Sequence of chain 2.B:
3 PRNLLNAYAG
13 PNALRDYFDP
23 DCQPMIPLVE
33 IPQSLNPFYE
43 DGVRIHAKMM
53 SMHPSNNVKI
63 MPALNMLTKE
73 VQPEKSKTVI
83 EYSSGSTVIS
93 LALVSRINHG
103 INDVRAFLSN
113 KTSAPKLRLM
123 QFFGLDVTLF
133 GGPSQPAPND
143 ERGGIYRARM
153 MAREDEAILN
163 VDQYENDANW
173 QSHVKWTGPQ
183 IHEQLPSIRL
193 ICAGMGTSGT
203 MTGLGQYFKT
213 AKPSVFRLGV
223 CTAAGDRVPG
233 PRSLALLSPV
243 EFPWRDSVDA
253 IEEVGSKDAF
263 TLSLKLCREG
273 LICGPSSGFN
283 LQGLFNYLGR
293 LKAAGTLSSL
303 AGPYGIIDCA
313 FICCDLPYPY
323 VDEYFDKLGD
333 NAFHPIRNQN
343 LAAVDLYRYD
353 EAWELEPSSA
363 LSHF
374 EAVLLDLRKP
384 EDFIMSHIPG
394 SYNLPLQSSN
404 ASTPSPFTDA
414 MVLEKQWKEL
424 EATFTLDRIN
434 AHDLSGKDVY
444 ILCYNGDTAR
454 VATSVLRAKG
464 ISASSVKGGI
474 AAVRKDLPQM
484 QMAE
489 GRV

This protein binds this small molecule.
Small molecule (SMILES): C=C(NCc1c(COP(=O)(O)O)cnc(C)c1O)C(=O)O

Binding-site contacts:
Ligand atom OP3 contacts residue THR199 of chain 2.B at 3.3 Å.
Ligand atom O contacts residue THR89 of chain 2.B at 2.7 Å (h-bond).
Ligand atom N contacts residue SER86 of chain 2.B at 3.5 Å (h-bond).
Ligand atom C6 contacts residue CYS316 of chain 2.B at 3.6 Å (hydrophobic).
Ligand atom C3 contacts residue GLY232 of chain 2.B at 3.6 Å.
Ligand atom OXT contacts residue SER86 of chain 2.B at 3.1 Å (h-bond).
Ligand atom N1 contacts residue CYS316 of chain 2.B at 3.3 Å.
Ligand atom OP1 contacts residue SER200 of chain 2.B at 2.8 Å (h-bond).
Ligand atom O contacts residue SER86 of chain 2.B at 3.5 Å (h-bond).
Ligand atom C2A contacts residue ASP317 of chain 2.B at 3.3 Å.
Ligand atom OXT contacts residue GLN165 of chain 2.B at 2.9 Å (h-bond).
Ligand atom OP1 contacts residue GLY201 of chain 2.B at 3.6 Å.
Ligand atom C2 contacts residue GLY232 of chain 2.B at 3.7 Å.
Ligand atom CA contacts residue LYS61 of chain 2.B at 3.6 Å.
Ligand atom P contacts residue LYS61 of chain 2.B at 3.5 Å.
Ligand atom C5 contacts residue GLY232 of chain 2.B at 3.6 Å.
Ligand atom O3A contacts residue SER88 of chain 2.B at 2.7 Å (h-bond).
Ligand atom C6 contacts residue SER278 of chain 2.B at 3.6 Å.
Ligand atom C2A contacts residue SER88 of chain 2.B at 3.5 Å.
Ligand atom C contacts residue SER86 of chain 2.B at 3.2 Å.
Ligand atom OP1 contacts residue THR199 of chain 2.B at 3.4 Å (h-bond).
Ligand atom C4A contacts residue LYS61 of chain 2.B at 3.5 Å.
Ligand atom CB contacts residue SER86 of chain 2.B at 3.5 Å.
Ligand atom OP2 contacts residue LYS61 of chain 2.B at 3.0 Å (salt-bridge).
Ligand atom OP2 contacts residue GLY198 of chain 2.B at 3.5 Å.
Ligand atom P contacts residue THR199 of chain 2.B at 3.6 Å.
Ligand atom OXT contacts residue SER85 of chain 2.B at 2.7 Å (h-bond).
Ligand atom OP1 contacts residue GLY198 of chain 2.B at 2.9 Å (h-bond).
Ligand atom C contacts residue THR89 of chain 2.B at 3.1 Å.
Ligand atom O contacts residue SER88 of chain 2.B at 2.8 Å (h-bond).
Ligand atom OP3 contacts residue LYS61 of chain 2.B at 3.0 Å (salt-bridge).
Ligand atom O contacts residue SER85 of chain 2.B at 3.0 Å (h-bond).
Ligand atom OXT contacts residue THR89 of chain 2.B at 3.3 Å (h-bond).
Ligand atom C4 contacts residue GLY232 of chain 2.B at 3.5 Å.
Ligand atom O contacts residue GLY87 of chain 2.B at 3.5 Å (h-bond).
Ligand atom N1 contacts residue SER278 of chain 2.B at 2.8 Å (h-bond).
Ligand atom CA contacts residue SER86 of chain 2.B at 3.4 Å.
Ligand atom OP2 contacts residue THR199 of chain 2.B at 2.6 Å (h-bond).
Ligand atom OP3 contacts residue THR202 of chain 2.B at 2.9 Å (h-bond).
Ligand atom C contacts residue SER85 of chain 2.B at 3.2 Å.